Sequence of chain 2.A:
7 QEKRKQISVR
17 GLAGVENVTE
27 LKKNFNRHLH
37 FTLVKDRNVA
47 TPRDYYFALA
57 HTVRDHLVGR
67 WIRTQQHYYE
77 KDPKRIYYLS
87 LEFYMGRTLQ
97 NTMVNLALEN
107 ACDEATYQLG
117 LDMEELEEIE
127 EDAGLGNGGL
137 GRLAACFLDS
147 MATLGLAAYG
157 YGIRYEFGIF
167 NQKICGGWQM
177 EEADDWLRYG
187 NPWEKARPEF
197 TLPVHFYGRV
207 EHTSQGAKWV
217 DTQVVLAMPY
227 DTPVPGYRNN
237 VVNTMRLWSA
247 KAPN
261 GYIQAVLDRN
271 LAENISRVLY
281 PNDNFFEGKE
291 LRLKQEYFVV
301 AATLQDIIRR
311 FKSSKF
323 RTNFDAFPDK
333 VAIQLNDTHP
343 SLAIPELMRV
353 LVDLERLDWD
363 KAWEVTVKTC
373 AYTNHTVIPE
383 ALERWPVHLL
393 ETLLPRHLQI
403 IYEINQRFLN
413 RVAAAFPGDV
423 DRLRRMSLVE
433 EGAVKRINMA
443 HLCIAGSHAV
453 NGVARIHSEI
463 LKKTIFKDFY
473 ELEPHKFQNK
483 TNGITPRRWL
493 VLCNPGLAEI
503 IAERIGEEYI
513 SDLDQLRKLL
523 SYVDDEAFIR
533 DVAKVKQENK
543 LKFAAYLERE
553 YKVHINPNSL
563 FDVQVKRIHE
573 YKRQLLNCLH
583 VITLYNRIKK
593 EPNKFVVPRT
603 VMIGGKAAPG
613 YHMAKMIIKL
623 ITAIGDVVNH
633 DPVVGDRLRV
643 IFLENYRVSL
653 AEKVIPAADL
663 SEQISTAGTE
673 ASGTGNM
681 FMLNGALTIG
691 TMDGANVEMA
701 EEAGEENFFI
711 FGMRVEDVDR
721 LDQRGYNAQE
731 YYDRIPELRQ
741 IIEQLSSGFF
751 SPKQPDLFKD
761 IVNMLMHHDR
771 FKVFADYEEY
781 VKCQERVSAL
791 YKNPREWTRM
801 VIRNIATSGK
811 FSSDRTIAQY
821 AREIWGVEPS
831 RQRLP

The small molecule below binds the protein below.
Small molecule (SMILES): O=C1NC(=O)[C@@]2(N1)O[C@H](CO)[C@@H](O)[C@H](O)[C@H]2O

Binding-site contacts:
Ligand atom O3 contacts residue ALA673 of chain 2.A at 3.3 Å (h-bond).
Ligand atom C6 contacts residue LEU136 of chain 2.A at 4.0 Å (hydrophobic).
Ligand atom C7 contacts residue LEU136 of chain 2.A at 3.8 Å (hydrophobic).
Ligand atom N2 contacts residue HIS377 of chain 2.A at 2.9 Å (h-bond).
Ligand atom O6 contacts residue HIS377 of chain 2.A at 2.7 Å (h-bond).
Ligand atom C6 contacts residue ASN484 of chain 2.A at 3.4 Å.
Ligand atom N2 contacts residue ASN284 of chain 2.A at 3.9 Å.
Ligand atom O3 contacts residue GLU672 of chain 2.A at 2.7 Å (salt-bridge).
Ligand atom C8 contacts residue ASN284 of chain 2.A at 3.3 Å.
Ligand atom O6 contacts residue VAL455 of chain 2.A at 3.6 Å.
Ligand atom O2 contacts residue ASN284 of chain 2.A at 3.1 Å (h-bond).
Ligand atom C1 contacts residue HIS377 of chain 2.A at 3.5 Å.
Ligand atom O7 contacts residue GLY135 of chain 2.A at 3.4 Å.
Ligand atom O7 contacts residue LEU136 of chain 2.A at 3.2 Å (h-bond).
Ligand atom O5 contacts residue HIS377 of chain 2.A at 3.5 Å.
Ligand atom O2 contacts residue GLU672 of chain 2.A at 3.2 Å (salt-bridge).
Ligand atom C6 contacts residue GLY135 of chain 2.A at 4.0 Å.
Ligand atom O3 contacts residue SER674 of chain 2.A at 3.0 Å (h-bond).
Ligand atom N1 contacts residue ASN284 of chain 2.A at 3.3 Å (h-bond).
Ligand atom C6 contacts residue LEU139 of chain 2.A at 4.0 Å (hydrophobic).
Ligand atom O4 contacts residue ASN484 of chain 2.A at 3.4 Å (h-bond).
Ligand atom O3 contacts residue GLY675 of chain 2.A at 3.1 Å (h-bond).
Ligand atom N2 contacts residue THR378 of chain 2.A at 3.9 Å.
Ligand atom C7 contacts residue ASN284 of chain 2.A at 3.9 Å.
Ligand atom O5 contacts residue LEU136 of chain 2.A at 4.0 Å.
Ligand atom O8 contacts residue THR378 of chain 2.A at 3.5 Å.
Ligand atom C2 contacts residue GLU672 of chain 2.A at 3.8 Å.
Ligand atom C3 contacts residue GLY675 of chain 2.A at 3.9 Å.
Ligand atom C4 contacts residue GLY675 of chain 2.A at 3.9 Å.
Ligand atom C2 contacts residue HIS377 of chain 2.A at 3.4 Å.
Ligand atom O4 contacts residue SER674 of chain 2.A at 3.6 Å.
Ligand atom O4 contacts residue GLY675 of chain 2.A at 2.9 Å (h-bond).
Ligand atom N1 contacts residue LEU136 of chain 2.A at 3.9 Å.
Ligand atom O6 contacts residue LEU139 of chain 2.A at 3.9 Å.
Ligand atom O2 contacts residue TYR573 of chain 2.A at 3.0 Å (h-bond).
Ligand atom C5 contacts residue LEU136 of chain 2.A at 4.0 Å (hydrophobic).
Ligand atom O6 contacts residue ASN484 of chain 2.A at 2.9 Å (h-bond).
Ligand atom C3 contacts residue GLU672 of chain 2.A at 3.4 Å.
Ligand atom C6 contacts residue HIS377 of chain 2.A at 3.5 Å.
Ligand atom O8 contacts residue ASN284 of chain 2.A at 3.6 Å (h-bond).